Binding-site contacts:
Ligand atom O3 contacts residue LYS156 of chain 3.F at 3.0 Å.
Ligand atom SAG contacts residue ARG157 of chain 3.F at 3.6 Å (salt-bridge).
Ligand atom C5 contacts residue HIS155 of chain 3.F at 4.0 Å.
Ligand atom OAH contacts residue ASP3 of chain 3.F at 4.0 Å.
Ligand atom OAF contacts residue THR4 of chain 3.F at 2.9 Å (h-bond).
Ligand atom OAH contacts residue ARG157 of chain 3.F at 3.1 Å (salt-bridge).
Ligand atom C6 contacts residue HIS155 of chain 3.F at 3.4 Å.
Ligand atom OAF contacts residue ALA158 of chain 3.F at 3.3 Å.
Ligand atom O6B contacts residue LYS156 of chain 3.F at 3.3 Å.
Ligand atom O6B contacts residue LEU62 of chain 3.F at 4.0 Å.
Ligand atom O5 contacts residue LYS156 of chain 3.F at 3.4 Å.
Ligand atom O4 contacts residue SER93 of chain 3.F at 3.0 Å (h-bond).
Ligand atom O6B contacts residue ARG157 of chain 3.F at 3.3 Å (salt-bridge).
Ligand atom C6 contacts residue LEU62 of chain 3.F at 3.5 Å (hydrophobic).
Ligand atom O6B contacts residue HIS94 of chain 3.F at 4.0 Å.
Ligand atom C3 contacts residue ARG157 of chain 3.F at 3.7 Å.
Ligand atom C6 contacts residue HIS94 of chain 3.F at 3.9 Å.
Ligand atom O3 contacts residue ARG157 of chain 3.F at 3.3 Å (salt-bridge).
Ligand atom OAF contacts residue ARG157 of chain 3.F at 2.8 Å (salt-bridge).
Ligand atom C5 contacts residue LEU62 of chain 3.F at 3.8 Å (hydrophobic).
Ligand atom O6B contacts residue HIS155 of chain 3.F at 3.3 Å (h-bond).
Ligand atom O4 contacts residue HIS155 of chain 3.F at 3.5 Å (h-bond).
Ligand atom O5 contacts residue HIS155 of chain 3.F at 3.6 Å.
Ligand atom O4 contacts residue LYS156 of chain 3.F at 3.5 Å.
Ligand atom O6A contacts residue LEU62 of chain 3.F at 3.4 Å.
Ligand atom C3 contacts residue ALA158 of chain 3.F at 4.0 Å (hydrophobic).
Ligand atom OAH contacts residue THR4 of chain 3.F at 3.7 Å.
Ligand atom C3 contacts residue LYS156 of chain 3.F at 4.0 Å.
Ligand atom O6A contacts residue HIS94 of chain 3.F at 3.2 Å (h-bond).
Ligand atom OBI contacts residue LYS156 of chain 3.F at 4.0 Å.
Ligand atom O5 contacts residue ARG157 of chain 3.F at 3.8 Å.
Ligand atom C2 contacts residue ALA158 of chain 3.F at 3.7 Å (hydrophobic).
Ligand atom O6A contacts residue SER93 of chain 3.F at 3.2 Å.
Ligand atom C6 contacts residue SER93 of chain 3.F at 4.0 Å.
Ligand atom O5B contacts residue LYS156 of chain 3.F at 3.3 Å.
Ligand atom SAG contacts residue THR4 of chain 3.F at 3.9 Å.
Ligand atom O3 contacts residue ALA158 of chain 3.F at 3.0 Å (h-bond).
Ligand atom OAH contacts residue LEU2 of chain 3.F at 2.8 Å (h-bond).
Ligand atom C4 contacts residue LYS156 of chain 3.F at 4.0 Å.
Ligand atom O6A contacts residue HIS155 of chain 3.F at 3.8 Å.

Sequence of chain 3.F:
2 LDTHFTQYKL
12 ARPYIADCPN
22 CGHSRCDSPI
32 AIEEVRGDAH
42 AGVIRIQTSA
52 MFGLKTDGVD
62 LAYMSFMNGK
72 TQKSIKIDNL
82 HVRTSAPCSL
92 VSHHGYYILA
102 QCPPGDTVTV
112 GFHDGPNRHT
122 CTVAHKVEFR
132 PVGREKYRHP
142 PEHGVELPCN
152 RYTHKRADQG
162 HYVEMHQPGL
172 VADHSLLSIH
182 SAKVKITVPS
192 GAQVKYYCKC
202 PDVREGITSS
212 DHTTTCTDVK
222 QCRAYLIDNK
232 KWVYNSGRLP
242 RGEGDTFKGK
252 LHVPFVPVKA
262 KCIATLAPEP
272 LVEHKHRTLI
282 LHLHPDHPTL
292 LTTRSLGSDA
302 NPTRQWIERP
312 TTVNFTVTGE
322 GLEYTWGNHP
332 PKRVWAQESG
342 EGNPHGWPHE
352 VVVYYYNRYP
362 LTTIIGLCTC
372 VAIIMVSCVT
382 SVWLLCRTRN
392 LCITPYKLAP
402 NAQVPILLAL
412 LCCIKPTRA

The small molecule below binds the protein below.
Small molecule (SMILES): O=C(O)[C@@H]1O[C@H](O[C@H]2[C@@H](OS(=O)(=O)O)O[C@@H](O)[C@H](NS(=O)(=O)O)[C@H]2O)[C@@H](OS(=O)(=O)O)[C@H](O)[C@@H]1O